Sequence of chain 1.A:
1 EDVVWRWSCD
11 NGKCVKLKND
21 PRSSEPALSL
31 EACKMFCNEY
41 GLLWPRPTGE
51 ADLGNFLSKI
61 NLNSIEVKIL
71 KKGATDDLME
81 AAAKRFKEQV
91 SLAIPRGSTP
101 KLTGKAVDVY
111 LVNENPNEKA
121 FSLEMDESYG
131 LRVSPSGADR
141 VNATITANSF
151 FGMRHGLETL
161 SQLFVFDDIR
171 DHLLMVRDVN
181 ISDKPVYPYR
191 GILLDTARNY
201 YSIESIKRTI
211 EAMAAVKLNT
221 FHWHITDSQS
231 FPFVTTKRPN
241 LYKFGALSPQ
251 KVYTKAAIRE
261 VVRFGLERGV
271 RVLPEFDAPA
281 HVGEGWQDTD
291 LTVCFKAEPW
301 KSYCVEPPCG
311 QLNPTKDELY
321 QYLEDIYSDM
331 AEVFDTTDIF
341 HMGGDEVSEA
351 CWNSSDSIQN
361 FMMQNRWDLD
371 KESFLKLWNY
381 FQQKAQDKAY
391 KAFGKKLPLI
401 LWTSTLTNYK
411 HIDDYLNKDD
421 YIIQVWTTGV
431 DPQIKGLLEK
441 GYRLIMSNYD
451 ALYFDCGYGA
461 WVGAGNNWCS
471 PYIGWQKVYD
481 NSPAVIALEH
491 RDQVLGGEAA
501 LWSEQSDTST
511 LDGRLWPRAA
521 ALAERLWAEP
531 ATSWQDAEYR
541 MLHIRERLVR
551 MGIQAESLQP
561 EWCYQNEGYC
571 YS

Binding-site contacts:
Ligand atom C2 contacts residue GLU346 of chain 1.A at 3.3 Å.
Ligand atom C3 contacts residue TRP502 of chain 1.A at 3.9 Å (hydrophobic).
Ligand atom N2 contacts residue ASP345 of chain 1.A at 2.8 Å (salt-bridge).
Ligand atom O3 contacts residue ARG198 of chain 1.A at 2.6 Å (salt-bridge).
Ligand atom O6 contacts residue ASP455 of chain 1.A at 2.7 Å (salt-bridge).
Ligand atom S1 contacts residue TRP502 of chain 1.A at 3.7 Å.
Ligand atom C5 contacts residue TRP502 of chain 1.A at 3.6 Å (hydrophobic).
Ligand atom O4 contacts residue ARG198 of chain 1.A at 2.8 Å (salt-bridge).
Ligand atom C7 contacts residue ASP345 of chain 1.A at 3.5 Å.
Ligand atom C3 contacts residue ARG198 of chain 1.A at 3.8 Å.
Ligand atom S1 contacts residue TYR453 of chain 1.A at 2.9 Å (h-bond).
Ligand atom C6 contacts residue GLU504 of chain 1.A at 4.0 Å.
Ligand atom C8 contacts residue TRP402 of chain 1.A at 3.3 Å (hydrophobic).
Ligand atom C4 contacts residue GLU504 of chain 1.A at 3.4 Å.
Ligand atom C6 contacts residue TRP502 of chain 1.A at 3.8 Å (hydrophobic).
Ligand atom C1 contacts residue TRP426 of chain 1.A at 3.7 Å (hydrophobic).
Ligand atom O5 contacts residue TRP468 of chain 1.A at 3.9 Å.
Ligand atom O3 contacts residue ASP345 of chain 1.A at 4.0 Å.
Ligand atom O3 contacts residue HIS281 of chain 1.A at 3.1 Å (h-bond).
Ligand atom C4 contacts residue GLU306 of chain 1.A at 3.8 Å.
Ligand atom C7 contacts residue TRP426 of chain 1.A at 3.9 Å (hydrophobic).
Ligand atom C6 contacts residue ASP455 of chain 1.A at 3.3 Å.
Ligand atom C2 contacts residue ASP345 of chain 1.A at 4.0 Å.
Ligand atom O4 contacts residue TRP502 of chain 1.A at 3.4 Å.
Ligand atom C4 contacts residue TRP502 of chain 1.A at 3.9 Å (hydrophobic).
Ligand atom S1 contacts residue TRP426 of chain 1.A at 3.5 Å.
Ligand atom C4 contacts residue ARG198 of chain 1.A at 3.8 Å.
Ligand atom C7 contacts residue TRP502 of chain 1.A at 3.7 Å (hydrophobic).
Ligand atom C1 contacts residue GLU346 of chain 1.A at 3.6 Å.
Ligand atom C8 contacts residue TYR453 of chain 1.A at 4.0 Å (hydrophobic).
Ligand atom C6 contacts residue TRP468 of chain 1.A at 3.5 Å (hydrophobic).
Ligand atom O6 contacts residue TRP468 of chain 1.A at 2.7 Å (h-bond).
Ligand atom C7 contacts residue TYR453 of chain 1.A at 3.9 Å (hydrophobic).
Ligand atom N2 contacts residue GLU346 of chain 1.A at 3.4 Å (salt-bridge).
Ligand atom C8 contacts residue TRP502 of chain 1.A at 3.9 Å (hydrophobic).
Ligand atom O6 contacts residue TRP502 of chain 1.A at 3.6 Å.
Ligand atom C8 contacts residue ASP345 of chain 1.A at 3.5 Å.
Ligand atom C8 contacts residue TRP426 of chain 1.A at 3.5 Å (hydrophobic).
Ligand atom O4 contacts residue GLU504 of chain 1.A at 2.6 Å (salt-bridge).
Ligand atom O6 contacts residue TYR453 of chain 1.A at 3.8 Å.

A small-molecule ligand and the protein it binds are described below.
Small molecule (SMILES): CC1=N[C@@H]2[C@@H](O)[C@H](O)[C@@H](CO)O[C@@H]2S1